A small-molecule ligand and the protein it binds are described below.
Small molecule (SMILES): CCc1ccc(C(=O)O)cc1

Sequence of chain 1.C:
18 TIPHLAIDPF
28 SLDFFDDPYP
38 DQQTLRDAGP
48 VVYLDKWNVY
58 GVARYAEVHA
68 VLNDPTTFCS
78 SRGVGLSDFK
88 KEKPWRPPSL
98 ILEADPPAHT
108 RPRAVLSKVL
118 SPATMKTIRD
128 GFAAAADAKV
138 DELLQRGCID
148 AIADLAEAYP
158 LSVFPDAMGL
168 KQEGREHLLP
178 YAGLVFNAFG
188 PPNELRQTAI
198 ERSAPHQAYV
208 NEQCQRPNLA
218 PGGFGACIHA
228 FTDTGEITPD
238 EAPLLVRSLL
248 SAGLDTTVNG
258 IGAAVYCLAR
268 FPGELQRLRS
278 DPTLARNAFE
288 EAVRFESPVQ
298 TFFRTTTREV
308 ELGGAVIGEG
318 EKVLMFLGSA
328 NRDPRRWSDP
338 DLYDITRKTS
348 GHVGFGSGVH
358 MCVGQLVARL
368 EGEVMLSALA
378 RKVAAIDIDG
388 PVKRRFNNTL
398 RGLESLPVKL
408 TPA

Binding-site contacts:
Ligand atom C5 contacts residue ALA249 of chain 1.C at 4.1 Å (hydrophobic).
Ligand atom C5 contacts residue LEU99 of chain 1.C at 3.7 Å (hydrophobic).
Ligand atom O2 contacts residue SER245 of chain 1.C at 2.6 Å (h-bond).
Ligand atom O2 contacts residue ILE98 of chain 1.C at 3.8 Å.
Ligand atom C5 contacts residue SER248 of chain 1.C at 4.2 Å.
Ligand atom O2 contacts residue SER96 of chain 1.C at 2.5 Å (h-bond).
Ligand atom O1 contacts residue SER96 of chain 1.C at 4.0 Å.
Ligand atom C6 contacts residue LEU99 of chain 1.C at 3.6 Å (hydrophobic).
Ligand atom C4 contacts residue SER248 of chain 1.C at 3.7 Å.
Ligand atom C1 contacts residue ALA249 of chain 1.C at 3.7 Å (hydrophobic).
Ligand atom C4 contacts residue ARG93 of chain 1.C at 3.9 Å.
Ligand atom C3 contacts residue ALA249 of chain 1.C at 3.6 Å (hydrophobic).
Ligand atom C7 contacts residue SER245 of chain 1.C at 3.4 Å.
Ligand atom C9 contacts residue ALA249 of chain 1.C at 3.5 Å (hydrophobic).
Ligand atom C8 contacts residue PHE299 of chain 1.C at 3.5 Å (hydrophobic).
Ligand atom O1 contacts residue SER248 of chain 1.C at 3.4 Å.
Ligand atom C3 contacts residue PHE183 of chain 1.C at 4.1 Å (hydrophobic).
Ligand atom C3 contacts residue PHE186 of chain 1.C at 4.1 Å (hydrophobic).
Ligand atom C2 contacts residue LEU99 of chain 1.C at 3.9 Å (hydrophobic).
Ligand atom C8 contacts residue ALA249 of chain 1.C at 4.0 Å (hydrophobic).
Ligand atom C1 contacts residue LEU99 of chain 1.C at 3.8 Å (hydrophobic).
Ligand atom C9 contacts residue HEM1 of chain 1.T at 3.5 Å.
Ligand atom C7 contacts residue ARG93 of chain 1.C at 3.8 Å.
Ligand atom C2 contacts residue ALA249 of chain 1.C at 3.5 Å (hydrophobic).
Ligand atom C3 contacts residue VAL182 of chain 1.C at 4.2 Å (hydrophobic).
Ligand atom C7 contacts residue SER96 of chain 1.C at 3.5 Å.
Ligand atom O1 contacts residue ARG93 of chain 1.C at 2.8 Å (salt-bridge).
Ligand atom C4 contacts residue LEU99 of chain 1.C at 3.9 Å (hydrophobic).
Ligand atom C8 contacts residue PHE183 of chain 1.C at 3.6 Å (hydrophobic).
Ligand atom C9 contacts residue PHE183 of chain 1.C at 3.8 Å (hydrophobic).
Ligand atom C1 contacts residue HEM1 of chain 1.T at 3.5 Å.
Ligand atom C3 contacts residue LEU99 of chain 1.C at 3.9 Å (hydrophobic).
Ligand atom O1 contacts residue SER245 of chain 1.C at 3.4 Å.
Ligand atom C4 contacts residue VAL182 of chain 1.C at 4.1 Å (hydrophobic).
Ligand atom C7 contacts residue SER248 of chain 1.C at 4.1 Å.
Ligand atom C4 contacts residue ALA249 of chain 1.C at 3.9 Å (hydrophobic).
Ligand atom O2 contacts residue LEU99 of chain 1.C at 3.9 Å.
Ligand atom C6 contacts residue HEM1 of chain 1.T at 3.8 Å.
Ligand atom C5 contacts residue SER245 of chain 1.C at 4.2 Å.
Ligand atom C6 contacts residue ALA249 of chain 1.C at 4.0 Å (hydrophobic).